Binding-site contacts:
Ligand atom C3 contacts residue ASN657 of chain 1.A at 3.7 Å.
Ligand atom C4 contacts residue ASN657 of chain 1.A at 4.2 Å.
Ligand atom C1 contacts residue ASN657 of chain 1.A at 1.4 Å.
Ligand atom C5 contacts residue ASN657 of chain 1.A at 3.6 Å.
Ligand atom O5 contacts residue ASN657 of chain 1.A at 2.3 Å (h-bond).
Ligand atom N2 contacts residue ASN657 of chain 1.A at 2.8 Å (h-bond).
Ligand atom C2 contacts residue ASN657 of chain 1.A at 2.4 Å.
Ligand atom C8 contacts residue ASN657 of chain 1.A at 4.2 Å.
Ligand atom C7 contacts residue ASN657 of chain 1.A at 3.0 Å.
Ligand atom O7 contacts residue ASN657 of chain 1.A at 2.7 Å (h-bond).

This protein binds this small molecule.
Small molecule (SMILES): CC(=O)N[C@@H]1[C@@H](O)[C@H](O)[C@@H](CO)O[C@H]1O

Sequence of chain 1.A:
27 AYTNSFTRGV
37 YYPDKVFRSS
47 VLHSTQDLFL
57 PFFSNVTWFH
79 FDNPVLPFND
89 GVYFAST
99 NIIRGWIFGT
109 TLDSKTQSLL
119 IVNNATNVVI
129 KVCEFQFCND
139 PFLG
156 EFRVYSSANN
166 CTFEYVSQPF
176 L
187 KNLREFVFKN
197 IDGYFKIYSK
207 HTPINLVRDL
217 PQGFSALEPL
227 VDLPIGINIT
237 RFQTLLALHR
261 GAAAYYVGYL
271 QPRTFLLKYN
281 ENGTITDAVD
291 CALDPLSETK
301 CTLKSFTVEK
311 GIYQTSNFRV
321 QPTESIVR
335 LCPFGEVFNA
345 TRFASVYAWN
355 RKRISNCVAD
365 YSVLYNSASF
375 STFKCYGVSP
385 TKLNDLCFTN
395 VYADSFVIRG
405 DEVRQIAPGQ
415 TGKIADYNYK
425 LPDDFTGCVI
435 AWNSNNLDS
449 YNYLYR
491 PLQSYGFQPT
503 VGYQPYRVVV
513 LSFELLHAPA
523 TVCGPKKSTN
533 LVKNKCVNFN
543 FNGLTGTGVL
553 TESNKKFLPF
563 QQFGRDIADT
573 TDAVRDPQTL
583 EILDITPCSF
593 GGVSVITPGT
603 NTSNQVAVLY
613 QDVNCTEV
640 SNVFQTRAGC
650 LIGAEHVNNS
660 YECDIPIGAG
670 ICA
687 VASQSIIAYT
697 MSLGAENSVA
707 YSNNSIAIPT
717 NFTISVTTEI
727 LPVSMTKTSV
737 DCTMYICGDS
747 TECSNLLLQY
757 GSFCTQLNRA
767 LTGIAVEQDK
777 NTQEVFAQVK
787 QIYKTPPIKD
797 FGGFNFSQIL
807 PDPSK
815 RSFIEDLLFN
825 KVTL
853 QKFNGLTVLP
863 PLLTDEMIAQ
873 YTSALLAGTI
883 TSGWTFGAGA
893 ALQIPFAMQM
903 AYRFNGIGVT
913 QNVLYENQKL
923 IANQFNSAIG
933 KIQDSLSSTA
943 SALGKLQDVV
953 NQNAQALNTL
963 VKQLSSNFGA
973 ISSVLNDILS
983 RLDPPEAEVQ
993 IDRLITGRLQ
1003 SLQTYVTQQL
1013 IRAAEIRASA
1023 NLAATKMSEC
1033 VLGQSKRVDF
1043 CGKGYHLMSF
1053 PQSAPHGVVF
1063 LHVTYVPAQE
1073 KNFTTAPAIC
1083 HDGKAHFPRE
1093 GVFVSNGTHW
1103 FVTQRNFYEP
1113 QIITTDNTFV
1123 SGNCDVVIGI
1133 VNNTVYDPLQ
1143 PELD